Binding-site contacts:
Ligand atom O1 contacts residue HIS548 of chain 1.A at 3.4 Å (h-bond).
Ligand atom F3 contacts residue THR169 of chain 1.A at 3.6 Å.
Ligand atom O1 contacts residue CYS546 of chain 1.A at 2.7 Å (h-bond).
Ligand atom O4 contacts residue ASP452 of chain 1.A at 2.2 Å (salt-bridge).
Ligand atom C2 contacts residue FDA1 of chain 1.B at 3.0 Å.
Ligand atom O6 contacts residue TYR456 of chain 1.A at 2.5 Å (h-bond).
Ligand atom O2 contacts residue FDA1 of chain 1.B at 3.0 Å.
Ligand atom C3 contacts residue GLN448 of chain 1.A at 3.5 Å.
Ligand atom C3 contacts residue PHE474 of chain 1.A at 3.7 Å (hydrophobic).
Ligand atom C4 contacts residue GLN448 of chain 1.A at 4.0 Å.
Ligand atom C1 contacts residue HIS548 of chain 1.A at 3.5 Å.
Ligand atom C3 contacts residue FDA1 of chain 1.B at 4.0 Å.
Ligand atom C4 contacts residue ASP452 of chain 1.A at 3.0 Å.
Ligand atom O5 contacts residue CYS546 of chain 1.A at 3.8 Å.
Ligand atom O2 contacts residue HIS548 of chain 1.A at 2.6 Å (h-bond).
Ligand atom C1 contacts residue CYS546 of chain 1.A at 3.3 Å (hydrophobic).
Ligand atom F3 contacts residue GLN448 of chain 1.A at 2.9 Å.
Ligand atom O4 contacts residue ARG472 of chain 1.A at 3.3 Å.
Ligand atom C1 contacts residue FDA1 of chain 1.B at 3.7 Å.
Ligand atom C5 contacts residue ASP452 of chain 1.A at 3.9 Å.
Ligand atom C6 contacts residue PHE454 of chain 1.A at 4.0 Å (hydrophobic).
Ligand atom F3 contacts residue ASP452 of chain 1.A at 4.2 Å.
Ligand atom O4 contacts residue THR169 of chain 1.A at 4.0 Å.
Ligand atom F3 contacts residue ASN593 of chain 1.A at 3.2 Å.
Ligand atom O6 contacts residue PHE454 of chain 1.A at 3.7 Å.
Ligand atom F3 contacts residue FDA1 of chain 1.B at 3.2 Å.
Ligand atom O4 contacts residue HIS450 of chain 1.A at 3.5 Å (h-bond).
Ligand atom O5 contacts residue FDA1 of chain 1.B at 3.6 Å.
Ligand atom C6 contacts residue ASP452 of chain 1.A at 3.7 Å.
Ligand atom O2 contacts residue ASN593 of chain 1.A at 2.7 Å (h-bond).
Ligand atom C5 contacts residue TYR456 of chain 1.A at 4.2 Å (hydrophobic).
Ligand atom C3 contacts residue ASP452 of chain 1.A at 4.2 Å.
Ligand atom C6 contacts residue TYR456 of chain 1.A at 3.3 Å (hydrophobic).
Ligand atom C4 contacts residue THR169 of chain 1.A at 3.8 Å.
Ligand atom C3 contacts residue ASN593 of chain 1.A at 3.7 Å.
Ligand atom C2 contacts residue ASN593 of chain 1.A at 3.8 Å.
Ligand atom C6 contacts residue ARG472 of chain 1.A at 3.9 Å.
Ligand atom O4 contacts residue GLN448 of chain 1.A at 3.3 Å (h-bond).
Ligand atom C2 contacts residue HIS548 of chain 1.A at 3.5 Å.
Ligand atom O1 contacts residue FDA1 of chain 1.B at 3.0 Å.

The protein below binds the small molecule below.
Small molecule (SMILES): OC[C@H]1O[C@@H](O)[C@H](O)[C@@H](F)[C@@H]1O

Sequence of chain 1.A:
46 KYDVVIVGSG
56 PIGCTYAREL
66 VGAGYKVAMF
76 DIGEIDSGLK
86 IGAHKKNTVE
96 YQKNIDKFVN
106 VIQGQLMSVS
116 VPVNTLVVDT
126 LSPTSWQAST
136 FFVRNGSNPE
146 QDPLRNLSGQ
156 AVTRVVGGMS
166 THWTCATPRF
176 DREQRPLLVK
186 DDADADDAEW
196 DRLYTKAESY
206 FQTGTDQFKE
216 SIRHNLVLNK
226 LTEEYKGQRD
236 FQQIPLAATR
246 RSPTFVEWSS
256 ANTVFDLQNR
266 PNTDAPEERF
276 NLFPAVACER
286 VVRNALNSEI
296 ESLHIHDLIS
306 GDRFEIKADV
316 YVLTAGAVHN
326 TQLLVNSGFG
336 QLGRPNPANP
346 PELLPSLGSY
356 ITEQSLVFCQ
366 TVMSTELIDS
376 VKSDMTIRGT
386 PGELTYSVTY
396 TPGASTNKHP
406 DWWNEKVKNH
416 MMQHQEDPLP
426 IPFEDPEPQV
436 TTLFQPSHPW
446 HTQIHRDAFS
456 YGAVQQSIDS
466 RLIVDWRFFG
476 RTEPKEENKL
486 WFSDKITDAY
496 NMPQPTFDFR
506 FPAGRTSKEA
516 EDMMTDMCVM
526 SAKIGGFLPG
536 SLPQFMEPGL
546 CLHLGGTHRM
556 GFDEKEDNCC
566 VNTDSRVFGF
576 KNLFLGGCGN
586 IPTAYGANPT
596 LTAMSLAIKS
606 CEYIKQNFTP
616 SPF